Binding-site contacts:
Ligand atom OCJ contacts residue ARG84 of chain 1.A at 3.2 Å (salt-bridge).
Ligand atom NAV contacts residue SER55 of chain 1.A at 3.7 Å.
Ligand atom C5 contacts residue LEU106 of chain 1.A at 3.6 Å (hydrophobic).
Ligand atom NAV contacts residue THR173 of chain 1.A at 3.7 Å.
Ligand atom CAN contacts residue GLU58 of chain 1.A at 3.7 Å.
Ligand atom CAU contacts residue ASP81 of chain 1.A at 3.5 Å.
Ligand atom CBL contacts residue MET94 of chain 1.A at 3.7 Å (hydrophobic).
Ligand atom CAS contacts residue ILE86 of chain 1.A at 3.7 Å (hydrophobic).
Ligand atom CAK contacts residue ILE102 of chain 1.A at 3.6 Å (hydrophobic).
Ligand atom CAY contacts residue SER55 of chain 1.A at 3.4 Å.
Ligand atom OBB contacts residue GLN91 of chain 1.A at 2.9 Å (h-bond).
Ligand atom C5 contacts residue ALA108 of chain 1.A at 3.8 Å (hydrophobic).
Ligand atom CLW contacts residue ASN54 of chain 1.A at 3.2 Å.
Ligand atom C4 contacts residue HIS107 of chain 1.A at 3.6 Å.
Ligand atom CAN contacts residue ASN54 of chain 1.A at 3.5 Å.
Ligand atom CAS contacts residue ASN54 of chain 1.A at 3.5 Å.
Ligand atom CAR contacts residue ASP81 of chain 1.A at 3.7 Å.
Ligand atom OBI contacts residue GLN91 of chain 1.A at 2.8 Å (h-bond).
Ligand atom OAQ contacts residue GLU58 of chain 1.A at 3.5 Å.
Ligand atom O5 contacts residue ALA108 of chain 1.A at 3.5 Å.
Ligand atom OCK contacts residue ILE86 of chain 1.A at 3.6 Å.
Ligand atom NCA contacts residue LYS111 of chain 1.A at 3.4 Å.
Ligand atom OCJ contacts residue GLU58 of chain 1.A at 2.7 Å (salt-bridge).
Ligand atom CAY contacts residue ASP81 of chain 1.A at 3.5 Å.
Ligand atom NAV contacts residue ASP81 of chain 1.A at 2.7 Å (salt-bridge).
Ligand atom CBG contacts residue LYS93 of chain 1.A at 3.4 Å.
Ligand atom CBL contacts residue LYS93 of chain 1.A at 3.6 Å.
Ligand atom CAT contacts residue ASN54 of chain 1.A at 3.6 Å.
Ligand atom OBH contacts residue GLY109 of chain 1.A at 2.7 Å (h-bond).
Ligand atom CCD contacts residue GLU58 of chain 1.A at 3.7 Å.
Ligand atom CBF contacts residue LYS93 of chain 1.A at 3.4 Å.
Ligand atom CLX contacts residue ILE175 of chain 1.A at 3.5 Å.
Ligand atom CBG contacts residue GLN91 of chain 1.A at 3.6 Å.
Ligand atom OBH contacts residue ALA108 of chain 1.A at 3.6 Å.
Ligand atom CLW contacts residue ILE86 of chain 1.A at 3.6 Å.
Ligand atom OCB contacts residue HIS107 of chain 1.A at 3.2 Å.
Ligand atom CBZ contacts residue HIS107 of chain 1.A at 3.5 Å.
Ligand atom OBI contacts residue LYS93 of chain 1.A at 2.8 Å (salt-bridge).
Ligand atom NCA contacts residue GLY110 of chain 1.A at 2.7 Å (h-bond).
Ligand atom OAQ contacts residue ASP81 of chain 1.A at 3.3 Å (salt-bridge).

Sequence of chain 1.A:
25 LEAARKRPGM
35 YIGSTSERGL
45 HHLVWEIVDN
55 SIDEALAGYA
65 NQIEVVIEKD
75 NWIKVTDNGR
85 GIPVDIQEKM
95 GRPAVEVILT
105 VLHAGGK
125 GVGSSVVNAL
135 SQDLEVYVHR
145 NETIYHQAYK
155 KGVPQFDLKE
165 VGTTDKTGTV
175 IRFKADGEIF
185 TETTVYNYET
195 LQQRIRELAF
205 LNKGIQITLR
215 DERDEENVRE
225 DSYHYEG

A protein and the small-molecule ligand that binds it are described below.
Small molecule (SMILES): C=C1CC[C@@H](O[C@H]2C[C@@](O)([C@H](C)NC(=O)c3[nH]c(C)c(Cl)c3Cl)[C@H](O)[C@@H](C)O2)[C@@H]2C=C[C@H](C)[C@H](C(=O)C3=C(O)[C@H](C(C)C)N([C@@H]4O[C@@H](C)[C@@H](OC(N)=O)[C@@H](OC(C)=O)[C@H]4OC)C3=O)[C@@H]12